Sequence of chain 1.A:
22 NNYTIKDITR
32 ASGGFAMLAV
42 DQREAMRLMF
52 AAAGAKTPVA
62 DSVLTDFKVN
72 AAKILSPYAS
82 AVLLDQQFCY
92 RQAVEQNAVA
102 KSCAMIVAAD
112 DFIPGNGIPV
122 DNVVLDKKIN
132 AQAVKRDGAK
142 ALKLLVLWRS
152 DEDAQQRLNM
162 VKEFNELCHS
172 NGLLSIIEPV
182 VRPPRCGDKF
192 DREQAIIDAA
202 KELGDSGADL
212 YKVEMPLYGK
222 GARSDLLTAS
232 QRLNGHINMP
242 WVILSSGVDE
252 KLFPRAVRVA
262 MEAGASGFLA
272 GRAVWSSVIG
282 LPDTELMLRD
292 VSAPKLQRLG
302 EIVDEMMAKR

A small-molecule ligand and the protein it binds are described below.
Small molecule (SMILES): O=P(O)(O)OCC(O)[C@@H](O)[C@H](O)[C@H](O)CS(=O)(=O)O

Binding-site contacts:
Ligand atom O3 contacts residue GLY272 of chain 1.A at 2.8 Å (h-bond).
Ligand atom O7 contacts residue LYS144 of chain 1.A at 2.9 Å (salt-bridge).
Ligand atom O8 contacts residue GLN43 of chain 1.A at 3.5 Å.
Ligand atom C3 contacts residue ASP42 of chain 1.A at 3.3 Å.
Ligand atom P1 contacts residue SER246 of chain 1.A at 3.6 Å.
Ligand atom O2 contacts residue GLY272 of chain 1.A at 3.6 Å.
Ligand atom O4 contacts residue SER246 of chain 1.A at 3.7 Å.
Ligand atom O8 contacts residue ARG273 of chain 1.A at 2.8 Å (salt-bridge).
Ligand atom O3 contacts residue ALA271 of chain 1.A at 3.3 Å.
Ligand atom C3 contacts residue LYS213 of chain 1.A at 2.5 Å.
Ligand atom O4 contacts residue SER247 of chain 1.A at 2.6 Å (h-bond).
Ligand atom O10 contacts residue ALA46 of chain 1.A at 3.5 Å.
Ligand atom C2 contacts residue ALA40 of chain 1.A at 3.7 Å (hydrophobic).
Ligand atom C4 contacts residue LYS213 of chain 1.A at 3.3 Å.
Ligand atom C4 contacts residue GLU179 of chain 1.A at 3.5 Å.
Ligand atom O5 contacts residue ARG273 of chain 1.A at 2.9 Å (salt-bridge).
Ligand atom C2 contacts residue LYS213 of chain 1.A at 2.4 Å.
Ligand atom O6 contacts residue LYS213 of chain 1.A at 2.6 Å (salt-bridge).
Ligand atom P1 contacts residue SER247 of chain 1.A at 3.7 Å.
Ligand atom O9 contacts residue VAL121 of chain 1.A at 3.6 Å.
Ligand atom O10 contacts residue ARG273 of chain 1.A at 2.7 Å (salt-bridge).
Ligand atom C2 contacts residue LEU270 of chain 1.A at 3.4 Å (hydrophobic).
Ligand atom O7 contacts residue GLU179 of chain 1.A at 2.9 Å (salt-bridge).
Ligand atom O7 contacts residue LEU146 of chain 1.A at 3.4 Å.
Ligand atom O6 contacts residue ASP42 of chain 1.A at 2.6 Å (salt-bridge).
Ligand atom P1 contacts residue GLY272 of chain 1.A at 3.5 Å.
Ligand atom C1 contacts residue LYS213 of chain 1.A at 1.3 Å.
Ligand atom O2 contacts residue GLN43 of chain 1.A at 3.3 Å (h-bond).
Ligand atom O3 contacts residue SER247 of chain 1.A at 3.7 Å.
Ligand atom O2 contacts residue ALA40 of chain 1.A at 3.6 Å.
Ligand atom O6 contacts residue LYS144 of chain 1.A at 3.5 Å.
Ligand atom O2 contacts residue LYS213 of chain 1.A at 3.7 Å.
Ligand atom O4 contacts residue LEU245 of chain 1.A at 3.7 Å.
Ligand atom O11 contacts residue GLN43 of chain 1.A at 3.3 Å.
Ligand atom O5 contacts residue GLY272 of chain 1.A at 3.6 Å (h-bond).
Ligand atom O11 contacts residue ARG44 of chain 1.A at 3.5 Å (salt-bridge).
Ligand atom O6 contacts residue LEU84 of chain 1.A at 3.3 Å.
Ligand atom O5 contacts residue GLN43 of chain 1.A at 3.1 Å (h-bond).
Ligand atom O11 contacts residue PHE113 of chain 1.A at 3.7 Å.
Ligand atom O3 contacts residue SER246 of chain 1.A at 2.6 Å (h-bond).